Sequence of chain 54.A:
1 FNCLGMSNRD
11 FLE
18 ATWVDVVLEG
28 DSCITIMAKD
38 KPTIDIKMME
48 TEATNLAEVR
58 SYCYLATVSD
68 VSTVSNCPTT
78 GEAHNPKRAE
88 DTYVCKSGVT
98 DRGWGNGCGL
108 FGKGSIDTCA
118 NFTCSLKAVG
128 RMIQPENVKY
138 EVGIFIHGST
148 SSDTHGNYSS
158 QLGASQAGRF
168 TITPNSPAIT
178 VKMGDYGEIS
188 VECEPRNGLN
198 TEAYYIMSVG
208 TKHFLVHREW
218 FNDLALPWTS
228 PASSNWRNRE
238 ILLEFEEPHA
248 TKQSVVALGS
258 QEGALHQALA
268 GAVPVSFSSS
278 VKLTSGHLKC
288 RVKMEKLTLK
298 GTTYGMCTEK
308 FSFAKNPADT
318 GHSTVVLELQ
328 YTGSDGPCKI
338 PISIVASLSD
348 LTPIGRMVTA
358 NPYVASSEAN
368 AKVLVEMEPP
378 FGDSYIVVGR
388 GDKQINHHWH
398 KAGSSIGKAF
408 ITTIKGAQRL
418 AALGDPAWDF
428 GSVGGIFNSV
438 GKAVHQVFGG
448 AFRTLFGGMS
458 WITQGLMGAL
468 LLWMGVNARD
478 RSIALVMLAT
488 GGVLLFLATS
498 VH

Sequence of chain 24.E:
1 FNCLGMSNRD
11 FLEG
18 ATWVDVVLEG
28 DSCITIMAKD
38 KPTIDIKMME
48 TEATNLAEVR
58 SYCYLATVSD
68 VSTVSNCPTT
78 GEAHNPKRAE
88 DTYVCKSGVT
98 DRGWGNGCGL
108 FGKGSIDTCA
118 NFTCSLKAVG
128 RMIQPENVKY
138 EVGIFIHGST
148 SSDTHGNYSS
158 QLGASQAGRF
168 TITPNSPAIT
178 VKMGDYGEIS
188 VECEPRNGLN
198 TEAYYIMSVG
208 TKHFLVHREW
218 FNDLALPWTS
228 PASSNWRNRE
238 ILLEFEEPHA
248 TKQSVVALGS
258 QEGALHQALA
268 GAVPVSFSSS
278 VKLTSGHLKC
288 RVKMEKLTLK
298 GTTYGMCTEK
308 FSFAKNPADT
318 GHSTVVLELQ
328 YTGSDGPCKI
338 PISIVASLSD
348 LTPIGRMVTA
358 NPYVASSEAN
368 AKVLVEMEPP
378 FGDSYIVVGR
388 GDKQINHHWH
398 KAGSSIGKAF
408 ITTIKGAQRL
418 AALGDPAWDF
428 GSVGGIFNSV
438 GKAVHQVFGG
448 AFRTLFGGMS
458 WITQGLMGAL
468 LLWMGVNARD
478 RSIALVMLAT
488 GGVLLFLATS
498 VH

Binding-site contacts:
Ligand atom O7 contacts residue ASN118 of chain 24.E at 3.0 Å (h-bond).
Ligand atom C8 contacts residue ASN118 of chain 24.E at 4.4 Å.
Ligand atom C5 contacts residue PHE119 of chain 24.E at 4.4 Å (hydrophobic).
Ligand atom O5 contacts residue SER66 of chain 24.E at 4.4 Å.
Ligand atom O5 contacts residue PHE119 of chain 24.E at 3.8 Å.
Ligand atom O5 contacts residue THR120 of chain 24.E at 3.4 Å (h-bond).
Ligand atom C6 contacts residue THR89 of chain 24.E at 4.2 Å.
Ligand atom O5 contacts residue ASN118 of chain 24.E at 2.3 Å (h-bond).
Ligand atom C8 contacts residue TYR90 of chain 24.E at 3.8 Å (hydrophobic).
Ligand atom N2 contacts residue ASN118 of chain 24.E at 2.9 Å (h-bond).
Ligand atom C1 contacts residue ASN118 of chain 24.E at 1.4 Å.
Ligand atom C1 contacts residue SER66 of chain 24.E at 4.5 Å.
Ligand atom C4 contacts residue ASN118 of chain 24.E at 4.2 Å.
Ligand atom C2 contacts residue ASN118 of chain 24.E at 2.5 Å.
Ligand atom C7 contacts residue TYR90 of chain 24.E at 4.1 Å (hydrophobic).
Ligand atom O4 contacts residue THR300 of chain 54.A at 4.5 Å.
Ligand atom C1 contacts residue THR89 of chain 24.E at 4.4 Å.
Ligand atom O7 contacts residue ASP67 of chain 24.E at 3.5 Å (salt-bridge).
Ligand atom C5 contacts residue THR120 of chain 24.E at 4.0 Å.
Ligand atom N2 contacts residue TYR90 of chain 24.E at 4.4 Å.
Ligand atom O7 contacts residue SER66 of chain 24.E at 3.5 Å.
Ligand atom O6 contacts residue THR120 of chain 24.E at 2.5 Å (h-bond).
Ligand atom C8 contacts residue ASP67 of chain 24.E at 4.0 Å.
Ligand atom C7 contacts residue ASP67 of chain 24.E at 3.9 Å.
Ligand atom O6 contacts residue PHE119 of chain 24.E at 4.0 Å.
Ligand atom O5 contacts residue THR89 of chain 24.E at 4.3 Å.
Ligand atom C3 contacts residue ASN118 of chain 24.E at 3.8 Å.
Ligand atom C5 contacts residue THR89 of chain 24.E at 4.2 Å.
Ligand atom C5 contacts residue ASN118 of chain 24.E at 3.6 Å.
Ligand atom C6 contacts residue PHE119 of chain 24.E at 3.8 Å (hydrophobic).
Ligand atom C7 contacts residue ASN118 of chain 24.E at 3.1 Å.
Ligand atom C6 contacts residue THR120 of chain 24.E at 3.4 Å.

The protein below binds the small molecule below.
Small molecule (SMILES): CC(=O)N[C@@H]1[C@@H](O)[C@H](O)[C@@H](CO)O[C@H]1O